Sequence of chain 1.E:
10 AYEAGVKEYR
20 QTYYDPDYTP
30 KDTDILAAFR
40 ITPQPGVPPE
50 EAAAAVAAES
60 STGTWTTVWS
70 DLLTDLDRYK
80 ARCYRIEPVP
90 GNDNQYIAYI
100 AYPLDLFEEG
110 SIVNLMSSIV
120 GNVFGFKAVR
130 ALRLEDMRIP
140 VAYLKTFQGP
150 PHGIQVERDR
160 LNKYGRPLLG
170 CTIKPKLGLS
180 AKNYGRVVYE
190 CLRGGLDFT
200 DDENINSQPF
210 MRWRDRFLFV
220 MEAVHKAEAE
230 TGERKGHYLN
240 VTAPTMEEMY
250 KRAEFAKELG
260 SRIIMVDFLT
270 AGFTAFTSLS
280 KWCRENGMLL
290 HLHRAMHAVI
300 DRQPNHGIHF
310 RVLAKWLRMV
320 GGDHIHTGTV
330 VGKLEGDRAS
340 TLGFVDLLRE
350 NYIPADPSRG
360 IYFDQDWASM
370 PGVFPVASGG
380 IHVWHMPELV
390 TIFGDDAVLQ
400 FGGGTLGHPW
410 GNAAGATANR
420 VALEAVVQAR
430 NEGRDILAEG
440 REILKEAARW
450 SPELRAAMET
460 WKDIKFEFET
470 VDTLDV

Binding-site contacts:
Ligand atom O6 contacts residue LYS332 of chain 2.E at 2.9 Å (salt-bridge).
Ligand atom O2 contacts residue LYS173 of chain 2.E at 3.0 Å (salt-bridge).
Ligand atom O7 contacts residue LYS175 of chain 2.E at 2.8 Å (salt-bridge).
Ligand atom O1 contacts residue LYS173 of chain 2.E at 3.2 Å (salt-bridge).
Ligand atom O7 contacts residue LYS173 of chain 2.E at 3.3 Å (salt-bridge).
Ligand atom O2 contacts residue MG1 of chain 2.N at 2.2 Å.
Ligand atom C contacts residue MG1 of chain 2.N at 2.8 Å.
Ligand atom O2P contacts residue LYS332 of chain 2.E at 2.8 Å (salt-bridge).
Ligand atom O1P contacts residue GLY401 of chain 2.E at 2.9 Å (h-bond).
Ligand atom C3 contacts residue MG1 of chain 2.N at 3.0 Å.
Ligand atom O3 contacts residue HIS292 of chain 2.E at 2.9 Å (h-bond).
Ligand atom O3P contacts residue THR63 of chain 1.E at 2.7 Å (h-bond).
Ligand atom O2 contacts residue ASP201 of chain 2.E at 3.4 Å (salt-bridge).
Ligand atom O5 contacts residue LEU333 of chain 2.E at 3.5 Å.
Ligand atom O3 contacts residue KCX199 of chain 2.E at 2.7 Å (h-bond).
Ligand atom O7 contacts residue ASN121 of chain 1.E at 3.0 Å (h-bond).
Ligand atom O7 contacts residue ASP201 of chain 2.E at 3.0 Å (salt-bridge).
Ligand atom O2P contacts residue TRP64 of chain 1.E at 3.2 Å.
Ligand atom O7 contacts residue MG1 of chain 2.N at 2.1 Å.
Ligand atom O4P contacts residue HIS325 of chain 2.E at 2.7 Å (h-bond).
Ligand atom O4 contacts residue SER377 of chain 2.E at 2.8 Å (h-bond).
Ligand atom O6P contacts residue ARG293 of chain 2.E at 3.0 Å (salt-bridge).
Ligand atom O2P contacts residue GLY379 of chain 2.E at 2.8 Å (h-bond).
Ligand atom O2P contacts residue THR63 of chain 1.E at 3.4 Å (h-bond).
Ligand atom O5P contacts residue ARG293 of chain 2.E at 2.9 Å (salt-bridge).
Ligand atom O3P contacts residue LYS173 of chain 2.E at 3.4 Å.
Ligand atom O4P contacts residue SER377 of chain 2.E at 3.3 Å (h-bond).
Ligand atom C contacts residue LYS173 of chain 2.E at 3.4 Å.
Ligand atom O3P contacts residue GLY402 of chain 2.E at 2.7 Å (h-bond).
Ligand atom O4 contacts residue GLY378 of chain 2.E at 3.3 Å (h-bond).
Ligand atom O7 contacts residue GLU202 of chain 2.E at 3.1 Å (salt-bridge).
Ligand atom O2P contacts residue GLY378 of chain 2.E at 3.3 Å.
Ligand atom O3 contacts residue GLU202 of chain 2.E at 2.9 Å (salt-bridge).
Ligand atom O6 contacts residue GLU58 of chain 1.E at 3.5 Å (salt-bridge).
Ligand atom O2 contacts residue KCX199 of chain 2.E at 3.1 Å (h-bond).
Ligand atom C2 contacts residue MG1 of chain 2.N at 2.8 Å.
Ligand atom O3 contacts residue MG1 of chain 2.N at 2.2 Å.
Ligand atom C3 contacts residue KCX199 of chain 2.E at 3.1 Å.
Ligand atom O2 contacts residue THR171 of chain 2.E at 2.8 Å (h-bond).
Ligand atom C contacts residue ASN121 of chain 1.E at 3.5 Å.

Sequence of chain 2.E:
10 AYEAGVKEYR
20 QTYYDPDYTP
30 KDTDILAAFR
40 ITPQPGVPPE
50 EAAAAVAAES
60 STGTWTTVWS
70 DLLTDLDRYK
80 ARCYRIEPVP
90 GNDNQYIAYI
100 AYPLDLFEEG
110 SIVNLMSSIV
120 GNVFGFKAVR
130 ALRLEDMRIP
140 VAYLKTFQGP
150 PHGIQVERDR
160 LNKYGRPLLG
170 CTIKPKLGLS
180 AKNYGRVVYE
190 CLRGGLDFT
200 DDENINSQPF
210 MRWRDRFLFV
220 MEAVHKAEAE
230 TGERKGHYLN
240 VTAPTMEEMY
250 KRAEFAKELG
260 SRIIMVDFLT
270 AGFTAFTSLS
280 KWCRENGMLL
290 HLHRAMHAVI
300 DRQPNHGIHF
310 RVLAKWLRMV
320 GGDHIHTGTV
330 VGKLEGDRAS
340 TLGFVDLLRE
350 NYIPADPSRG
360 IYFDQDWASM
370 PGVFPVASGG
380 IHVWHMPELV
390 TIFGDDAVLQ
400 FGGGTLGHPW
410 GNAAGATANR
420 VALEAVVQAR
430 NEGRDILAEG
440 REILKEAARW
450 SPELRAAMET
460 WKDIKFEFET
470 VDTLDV

This protein binds this small molecule.
Small molecule (SMILES): O=C(O)[C@@](O)(COP(=O)(O)O)[C@H](O)[C@H](O)COP(=O)(O)O